Binding-site contacts:
Ligand atom O6 contacts residue SER25 of chain 1.C at 4.3 Å.
Ligand atom N2 contacts residue ASN23 of chain 1.C at 3.0 Å (h-bond).
Ligand atom O6 contacts residue GLN26 of chain 1.C at 2.7 Å (h-bond).
Ligand atom C8 contacts residue ASN23 of chain 1.C at 4.0 Å.
Ligand atom C1 contacts residue ASN23 of chain 1.C at 1.4 Å.
Ligand atom O5 contacts residue ASN23 of chain 1.C at 2.3 Å (h-bond).
Ligand atom O5 contacts residue SER25 of chain 1.C at 4.4 Å.
Ligand atom O6 contacts residue ASN23 of chain 1.C at 4.4 Å.
Ligand atom C4 contacts residue ASN23 of chain 1.C at 4.2 Å.
Ligand atom C3 contacts residue ASN23 of chain 1.C at 3.8 Å.
Ligand atom O5 contacts residue GLN26 of chain 1.C at 3.8 Å.
Ligand atom C5 contacts residue ASN23 of chain 1.C at 3.6 Å.
Ligand atom C7 contacts residue ASN23 of chain 1.C at 3.8 Å.
Ligand atom C2 contacts residue ASN23 of chain 1.C at 2.5 Å.
Ligand atom C6 contacts residue GLN26 of chain 1.C at 4.0 Å.

Sequence of chain 1.C:
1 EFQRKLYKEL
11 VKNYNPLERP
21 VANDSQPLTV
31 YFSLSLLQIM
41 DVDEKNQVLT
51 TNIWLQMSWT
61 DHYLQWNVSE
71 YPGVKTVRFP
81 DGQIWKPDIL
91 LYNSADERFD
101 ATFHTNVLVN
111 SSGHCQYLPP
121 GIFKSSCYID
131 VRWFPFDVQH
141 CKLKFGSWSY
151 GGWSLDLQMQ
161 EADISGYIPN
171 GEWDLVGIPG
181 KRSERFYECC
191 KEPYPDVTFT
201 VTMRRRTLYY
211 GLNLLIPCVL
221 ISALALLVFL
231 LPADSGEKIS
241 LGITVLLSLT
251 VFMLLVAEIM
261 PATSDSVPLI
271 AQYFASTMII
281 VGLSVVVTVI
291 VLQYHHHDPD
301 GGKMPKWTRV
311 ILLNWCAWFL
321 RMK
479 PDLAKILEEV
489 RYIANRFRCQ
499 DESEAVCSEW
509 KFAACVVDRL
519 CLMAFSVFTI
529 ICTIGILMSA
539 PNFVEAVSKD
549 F

A protein and the small-molecule ligand that binds it are described below.
Small molecule (SMILES): CC(=O)N[C@H]1[C@H](O[C@H]2[C@H](O)[C@@H](NC(C)=O)CO[C@@H]2CO)O[C@H](CO)[C@@H](O)[C@@H]1O